Sequence of chain 3.A:
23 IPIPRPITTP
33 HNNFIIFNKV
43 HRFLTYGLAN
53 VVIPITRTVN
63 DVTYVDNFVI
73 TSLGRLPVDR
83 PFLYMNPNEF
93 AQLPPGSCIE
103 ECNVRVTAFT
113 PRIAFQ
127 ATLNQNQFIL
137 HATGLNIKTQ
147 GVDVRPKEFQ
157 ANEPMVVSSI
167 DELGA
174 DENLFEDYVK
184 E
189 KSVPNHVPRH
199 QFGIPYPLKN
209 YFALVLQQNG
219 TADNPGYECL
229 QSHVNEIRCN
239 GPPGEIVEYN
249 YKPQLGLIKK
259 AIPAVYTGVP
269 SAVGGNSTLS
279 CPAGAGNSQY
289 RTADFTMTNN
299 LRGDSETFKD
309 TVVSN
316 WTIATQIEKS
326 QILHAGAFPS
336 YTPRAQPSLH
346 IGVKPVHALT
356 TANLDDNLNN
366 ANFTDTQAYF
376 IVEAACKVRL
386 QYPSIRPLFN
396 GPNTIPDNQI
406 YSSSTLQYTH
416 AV

Binding-site contacts:
Ligand atom C1' contacts residue PHE333 of chain 3.A at 3.1 Å (hydrophobic).
Ligand atom C3' contacts residue PHE333 of chain 3.A at 3.8 Å (hydrophobic).
Ligand atom O5' contacts residue GLN252 of chain 3.A at 3.1 Å (h-bond).
Ligand atom OP1 contacts residue ARG391 of chain 3.A at 3.8 Å.
Ligand atom OP2 contacts residue GLN252 of chain 3.A at 4.1 Å.
Ligand atom O2 contacts residue PRO334 of chain 3.A at 3.8 Å.
Ligand atom O3' contacts residue PHE333 of chain 3.A at 3.5 Å.
Ligand atom O4' contacts residue PRO334 of chain 3.A at 4.0 Å.
Ligand atom N3 contacts residue PRO334 of chain 3.A at 3.5 Å.
Ligand atom C1' contacts residue LEU328 of chain 3.A at 3.9 Å (hydrophobic).
Ligand atom O4' contacts residue GLN252 of chain 3.A at 3.9 Å.
Ligand atom C2' contacts residue LEU328 of chain 3.A at 3.7 Å (hydrophobic).
Ligand atom N1 contacts residue PHE333 of chain 3.A at 3.8 Å.
Ligand atom O4 contacts residue GLY98 of chain 3.A at 2.8 Å (h-bond).
Ligand atom C5' contacts residue PHE333 of chain 3.A at 3.2 Å (hydrophobic).
Ligand atom C4 contacts residue GLY98 of chain 3.A at 3.2 Å.
Ligand atom OP1 contacts residue GLN252 of chain 3.A at 3.7 Å.
Ligand atom P contacts residue PHE333 of chain 3.A at 3.8 Å.
Ligand atom C2 contacts residue PRO334 of chain 3.A at 3.7 Å (hydrophobic).
Ligand atom O5' contacts residue PHE333 of chain 3.A at 3.8 Å.
Ligand atom O4 contacts residue ALA259 of chain 3.A at 3.2 Å.
Ligand atom C6 contacts residue PHE333 of chain 3.A at 3.7 Å (hydrophobic).
Ligand atom OP2 contacts residue ARG391 of chain 3.A at 3.9 Å.
Ligand atom N3 contacts residue LEU328 of chain 3.A at 3.9 Å.
Ligand atom OP2 contacts residue GLU102 of chain 3.A at 3.5 Å (salt-bridge).
Ligand atom O5' contacts residue LEU328 of chain 3.A at 3.6 Å.
Ligand atom C7 contacts residue TYR336 of chain 3.A at 3.6 Å (hydrophobic).
Ligand atom C4 contacts residue PRO334 of chain 3.A at 3.6 Å (hydrophobic).
Ligand atom OP2 contacts residue PHE333 of chain 3.A at 3.3 Å.
Ligand atom C4' contacts residue LEU328 of chain 3.A at 4.1 Å (hydrophobic).
Ligand atom C6 contacts residue GLY98 of chain 3.A at 4.1 Å.
Ligand atom N1 contacts residue LEU328 of chain 3.A at 3.8 Å.
Ligand atom O4' contacts residue LEU328 of chain 3.A at 3.0 Å.
Ligand atom O4 contacts residue PRO334 of chain 3.A at 3.7 Å.
Ligand atom C2 contacts residue LEU328 of chain 3.A at 3.0 Å (hydrophobic).
Ligand atom C5' contacts residue GLN252 of chain 3.A at 3.4 Å.
Ligand atom C2' contacts residue PHE333 of chain 3.A at 2.9 Å (hydrophobic).
Ligand atom C4' contacts residue GLN252 of chain 3.A at 3.5 Å.
Ligand atom C5 contacts residue GLY98 of chain 3.A at 2.9 Å.
Ligand atom O2 contacts residue LEU328 of chain 3.A at 2.2 Å.

This small molecule binds to this protein.
Small molecule (SMILES): Cc1cn([C@H]2C[C@H](O[P](=O)(O)OC[C@H]3O[C@@H](n4cc(C)c(=O)[nH]c4=O)C[C@@H]3O)[C@@H](CO[P](=O)(O)O[C@H]3C[C@H](n4ccc(=O)[nH]c4=O)O[C@@H]3COP(=O)=O)O2)c(=O)[nH]c1=O